Binding-site contacts:
Ligand atom N2 contacts residue THR245 of chain 1.E at 3.8 Å.
Ligand atom C8 contacts residue THR245 of chain 1.E at 3.4 Å.
Ligand atom O7 contacts residue THR245 of chain 1.E at 4.0 Å.
Ligand atom C7 contacts residue THR245 of chain 1.E at 3.5 Å.
Ligand atom C4 contacts residue ASN172 of chain 1.E at 4.2 Å.
Ligand atom C7 contacts residue ASN172 of chain 1.E at 3.5 Å.
Ligand atom O7 contacts residue ASN172 of chain 1.E at 3.4 Å (h-bond).
Ligand atom C8 contacts residue GLU210 of chain 1.E at 4.4 Å.
Ligand atom C2 contacts residue ASN172 of chain 1.E at 2.6 Å.
Ligand atom O5 contacts residue THR174 of chain 1.E at 3.9 Å.
Ligand atom C5 contacts residue ASN172 of chain 1.E at 3.7 Å.
Ligand atom C1 contacts residue ASN172 of chain 1.E at 1.5 Å.
Ligand atom C1 contacts residue THR245 of chain 1.E at 4.4 Å.
Ligand atom O5 contacts residue ASN172 of chain 1.E at 2.3 Å (h-bond).
Ligand atom C3 contacts residue ASN172 of chain 1.E at 3.9 Å.
Ligand atom N2 contacts residue ASN172 of chain 1.E at 3.1 Å (h-bond).

Sequence of chain 1.E:
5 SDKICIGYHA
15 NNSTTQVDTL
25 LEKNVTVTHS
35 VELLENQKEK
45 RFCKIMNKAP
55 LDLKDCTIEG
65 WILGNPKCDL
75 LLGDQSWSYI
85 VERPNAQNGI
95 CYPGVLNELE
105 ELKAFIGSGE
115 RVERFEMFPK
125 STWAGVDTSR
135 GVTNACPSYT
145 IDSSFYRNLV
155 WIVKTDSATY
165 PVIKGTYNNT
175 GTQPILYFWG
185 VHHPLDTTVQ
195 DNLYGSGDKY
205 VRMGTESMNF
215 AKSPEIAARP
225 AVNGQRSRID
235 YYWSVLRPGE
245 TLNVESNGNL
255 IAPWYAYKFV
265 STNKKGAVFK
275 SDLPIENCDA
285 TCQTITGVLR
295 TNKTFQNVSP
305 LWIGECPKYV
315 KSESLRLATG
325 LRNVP

A protein and the small-molecule ligand that binds it are described below.
Small molecule (SMILES): CC(=O)N[C@@H]1[C@@H](O)[C@H](O)[C@@H](CO)O[C@H]1O